Binding-site contacts:
Ligand atom C3' contacts residue PRO134 of chain 1.A at 3.7 Å (hydrophobic).
Ligand atom N1 contacts residue TYR80 of chain 1.A at 3.6 Å.
Ligand atom C5 contacts residue LEU137 of chain 1.A at 3.5 Å (hydrophobic).
Ligand atom C5' contacts residue GLY17 of chain 1.A at 3.9 Å.
Ligand atom N7 contacts residue LEU137 of chain 1.A at 3.6 Å.
Ligand atom O5' contacts residue ARG18 of chain 1.A at 4.1 Å.
Ligand atom N6 contacts residue LEU137 of chain 1.A at 3.9 Å.
Ligand atom N6 contacts residue ALA35 of chain 1.A at 3.6 Å.
Ligand atom C6 contacts residue ALA35 of chain 1.A at 3.7 Å (hydrophobic).
Ligand atom N1 contacts residue ALA35 of chain 1.A at 3.9 Å.
Ligand atom C4' contacts residue GLY17 of chain 1.A at 3.9 Å.
Ligand atom C2 contacts residue TYR80 of chain 1.A at 3.6 Å (hydrophobic).
Ligand atom N7 contacts residue MET78 of chain 1.A at 3.9 Å.
Ligand atom N1 contacts residue ALA81 of chain 1.A at 2.7 Å (h-bond).
Ligand atom C2 contacts residue ALA81 of chain 1.A at 3.5 Å (hydrophobic).
Ligand atom C4' contacts residue ARG18 of chain 1.A at 4.1 Å.
Ligand atom C5' contacts residue GLY19 of chain 1.A at 3.4 Å.
Ligand atom N6 contacts residue GLU79 of chain 1.A at 2.5 Å (salt-bridge).
Ligand atom N1 contacts residue GLU79 of chain 1.A at 4.0 Å.
Ligand atom N3 contacts residue VAL16 of chain 1.A at 3.9 Å.
Ligand atom C5' contacts residue ARG18 of chain 1.A at 3.3 Å.
Ligand atom O5' contacts residue ASP149 of chain 1.A at 3.1 Å (salt-bridge).
Ligand atom C6 contacts residue ALA81 of chain 1.A at 3.6 Å (hydrophobic).
Ligand atom C1' contacts residue VAL16 of chain 1.A at 4.0 Å (hydrophobic).
Ligand atom O2' contacts residue LEU137 of chain 1.A at 4.1 Å.
Ligand atom O3' contacts residue PRO134 of chain 1.A at 4.0 Å.
Ligand atom N9 contacts residue VAL24 of chain 1.A at 4.0 Å.
Ligand atom O5' contacts residue GLY19 of chain 1.A at 3.6 Å.
Ligand atom O2' contacts residue SER85 of chain 1.A at 3.4 Å.
Ligand atom C2' contacts residue PRO134 of chain 1.A at 4.1 Å (hydrophobic).
Ligand atom O4' contacts residue VAL24 of chain 1.A at 3.7 Å.
Ligand atom N6 contacts residue TYR80 of chain 1.A at 4.0 Å.
Ligand atom N6 contacts residue ALA81 of chain 1.A at 3.7 Å.
Ligand atom C6 contacts residue LEU137 of chain 1.A at 3.7 Å (hydrophobic).
Ligand atom C8 contacts residue VAL24 of chain 1.A at 3.9 Å (hydrophobic).
Ligand atom N7 contacts residue VAL24 of chain 1.A at 4.1 Å.
Ligand atom C6 contacts residue GLU79 of chain 1.A at 3.6 Å.
Ligand atom N9 contacts residue LEU137 of chain 1.A at 4.1 Å.
Ligand atom C2' contacts residue LEU137 of chain 1.A at 3.9 Å (hydrophobic).
Ligand atom C4 contacts residue LEU137 of chain 1.A at 4.0 Å (hydrophobic).

This protein binds this small molecule.
Small molecule (SMILES): Nc1ncnc2c1ncn2[C@@H]1O[C@H](CO)[C@@H](O)[C@H]1O

Sequence of chain 1.A:
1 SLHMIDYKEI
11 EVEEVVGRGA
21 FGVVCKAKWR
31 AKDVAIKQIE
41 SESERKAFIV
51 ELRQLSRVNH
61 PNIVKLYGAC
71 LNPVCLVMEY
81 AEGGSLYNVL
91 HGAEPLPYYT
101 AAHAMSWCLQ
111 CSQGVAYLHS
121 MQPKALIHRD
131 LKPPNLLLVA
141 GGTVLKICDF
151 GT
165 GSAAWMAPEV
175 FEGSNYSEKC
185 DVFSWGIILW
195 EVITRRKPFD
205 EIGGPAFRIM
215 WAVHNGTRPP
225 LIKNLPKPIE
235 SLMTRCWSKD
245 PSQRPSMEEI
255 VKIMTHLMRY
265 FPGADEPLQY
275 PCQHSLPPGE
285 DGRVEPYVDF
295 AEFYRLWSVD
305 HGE